A small-molecule ligand and the protein it binds are described below.
Small molecule (SMILES): CC(=O)N[C@@H]1[C@@H](O)[C@H](O)[C@@H](CO)O[C@H]1O

Binding-site contacts:
Ligand atom C5 contacts residue GLN582 of chain 1.C at 4.2 Å.
Ligand atom C3 contacts residue ASN333 of chain 1.C at 3.9 Å.
Ligand atom C7 contacts residue ASN333 of chain 1.C at 4.1 Å.
Ligand atom C4 contacts residue ASN333 of chain 1.C at 4.3 Å.
Ligand atom O5 contacts residue ASN333 of chain 1.C at 2.4 Å (h-bond).
Ligand atom N2 contacts residue ASN333 of chain 1.C at 3.0 Å (h-bond).
Ligand atom O4 contacts residue GLN582 of chain 1.C at 4.1 Å.
Ligand atom O6 contacts residue LEU584 of chain 1.C at 4.0 Å.
Ligand atom C1 contacts residue ASN333 of chain 1.C at 1.4 Å.
Ligand atom C4 contacts residue GLN582 of chain 1.C at 4.3 Å.
Ligand atom O7 contacts residue ASN333 of chain 1.C at 4.5 Å.
Ligand atom C5 contacts residue ASN333 of chain 1.C at 3.6 Å.
Ligand atom C6 contacts residue GLN582 of chain 1.C at 3.0 Å.
Ligand atom O6 contacts residue GLN582 of chain 1.C at 3.9 Å.
Ligand atom C2 contacts residue ASN333 of chain 1.C at 2.6 Å.

Sequence of chain 1.C:
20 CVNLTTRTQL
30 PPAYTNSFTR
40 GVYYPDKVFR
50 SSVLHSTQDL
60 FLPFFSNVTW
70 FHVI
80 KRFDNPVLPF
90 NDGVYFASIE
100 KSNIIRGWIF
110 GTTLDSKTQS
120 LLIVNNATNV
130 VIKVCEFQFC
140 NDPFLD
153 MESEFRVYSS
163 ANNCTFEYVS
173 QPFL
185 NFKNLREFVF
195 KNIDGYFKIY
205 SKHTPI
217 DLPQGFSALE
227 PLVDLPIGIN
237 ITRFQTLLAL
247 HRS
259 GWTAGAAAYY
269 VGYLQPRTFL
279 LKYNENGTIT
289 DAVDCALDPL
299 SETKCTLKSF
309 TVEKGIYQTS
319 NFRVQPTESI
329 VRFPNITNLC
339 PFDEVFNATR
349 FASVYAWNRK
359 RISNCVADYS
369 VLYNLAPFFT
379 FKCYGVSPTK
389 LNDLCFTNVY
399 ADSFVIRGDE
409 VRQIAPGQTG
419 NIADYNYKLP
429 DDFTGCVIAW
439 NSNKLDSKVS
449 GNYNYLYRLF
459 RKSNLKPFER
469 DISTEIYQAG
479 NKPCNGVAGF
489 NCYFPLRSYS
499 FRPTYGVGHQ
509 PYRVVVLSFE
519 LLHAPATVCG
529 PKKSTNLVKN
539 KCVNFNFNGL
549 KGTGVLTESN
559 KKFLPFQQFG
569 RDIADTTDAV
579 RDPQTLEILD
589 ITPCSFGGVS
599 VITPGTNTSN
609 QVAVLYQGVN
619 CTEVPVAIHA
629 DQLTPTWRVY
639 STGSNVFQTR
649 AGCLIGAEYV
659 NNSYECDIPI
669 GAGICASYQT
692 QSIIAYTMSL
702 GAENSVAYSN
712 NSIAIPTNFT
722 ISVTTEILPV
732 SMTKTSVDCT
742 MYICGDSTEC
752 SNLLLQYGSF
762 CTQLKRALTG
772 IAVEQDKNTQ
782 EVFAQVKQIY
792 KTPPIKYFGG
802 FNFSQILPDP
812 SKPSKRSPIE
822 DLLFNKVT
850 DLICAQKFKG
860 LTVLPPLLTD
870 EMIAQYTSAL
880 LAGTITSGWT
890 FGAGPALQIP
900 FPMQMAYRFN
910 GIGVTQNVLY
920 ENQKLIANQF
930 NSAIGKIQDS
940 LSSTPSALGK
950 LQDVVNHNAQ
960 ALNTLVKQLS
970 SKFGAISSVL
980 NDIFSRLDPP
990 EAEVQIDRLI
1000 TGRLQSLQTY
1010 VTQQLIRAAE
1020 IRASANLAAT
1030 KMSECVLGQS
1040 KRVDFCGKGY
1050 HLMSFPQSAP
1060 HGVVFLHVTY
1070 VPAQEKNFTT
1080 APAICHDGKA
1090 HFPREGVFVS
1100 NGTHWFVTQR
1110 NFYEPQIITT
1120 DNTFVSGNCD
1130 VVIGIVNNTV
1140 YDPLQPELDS